Sequence of chain 1.B:
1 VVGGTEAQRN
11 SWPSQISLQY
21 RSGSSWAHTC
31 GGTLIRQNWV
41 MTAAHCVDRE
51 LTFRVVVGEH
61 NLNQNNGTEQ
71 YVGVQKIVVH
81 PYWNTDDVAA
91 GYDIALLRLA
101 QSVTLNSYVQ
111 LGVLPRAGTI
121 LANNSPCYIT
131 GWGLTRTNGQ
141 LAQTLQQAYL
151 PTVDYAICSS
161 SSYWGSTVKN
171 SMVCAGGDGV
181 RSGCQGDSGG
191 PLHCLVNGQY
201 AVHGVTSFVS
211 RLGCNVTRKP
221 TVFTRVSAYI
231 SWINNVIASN

The small molecule below binds the protein below.
Small molecule (SMILES): N[C@@H](CCCC[NH3+])C(=O)O

Binding-site contacts:
Ligand atom O contacts residue GLN185 of chain 1.B at 3.4 Å.
Ligand atom CA contacts residue ILE7 of chain 1.A at 2.6 Å (hydrophobic).
Ligand atom CA contacts residue HIS45 of chain 1.B at 3.9 Å.
Ligand atom N contacts residue GLN185 of chain 1.B at 3.6 Å.
Ligand atom CB contacts residue ILE7 of chain 1.A at 3.1 Å (hydrophobic).
Ligand atom N contacts residue THR29 of chain 1.B at 4.1 Å.
Ligand atom C contacts residue THR29 of chain 1.B at 3.6 Å.
Ligand atom N contacts residue HIS45 of chain 1.B at 4.4 Å.
Ligand atom N contacts residue SER188 of chain 1.B at 2.8 Å (h-bond).
Ligand atom N contacts residue ILE7 of chain 1.A at 1.4 Å.
Ligand atom C contacts residue GLN185 of chain 1.B at 4.3 Å.
Ligand atom N contacts residue GLY186 of chain 1.B at 2.6 Å (h-bond).
Ligand atom CA contacts residue GLY186 of chain 1.B at 3.6 Å.
Ligand atom O contacts residue GLY186 of chain 1.B at 3.5 Å (h-bond).
Ligand atom C contacts residue ILE7 of chain 1.A at 3.6 Å (hydrophobic).
Ligand atom O contacts residue ILE7 of chain 1.A at 3.8 Å.
Ligand atom CB contacts residue SER188 of chain 1.B at 3.3 Å.
Ligand atom N contacts residue CYS184 of chain 1.B at 4.5 Å.
Ligand atom N contacts residue CYS30 of chain 1.B at 4.4 Å.
Ligand atom C contacts residue GLY186 of chain 1.B at 3.5 Å.
Ligand atom CA contacts residue SER188 of chain 1.B at 3.4 Å.
Ligand atom CB contacts residue HIS45 of chain 1.B at 2.8 Å.
Ligand atom N contacts residue ASP187 of chain 1.B at 3.8 Å.
Ligand atom CA contacts residue THR29 of chain 1.B at 3.8 Å.
Ligand atom CA contacts residue CYS30 of chain 1.B at 3.9 Å (hydrophobic).